Binding-site contacts:
Ligand atom O7 contacts residue ASN1061 of chain 1.B at 3.3 Å.
Ligand atom C5 contacts residue ASN1061 of chain 1.B at 3.7 Å.
Ligand atom C8 contacts residue SER698 of chain 1.B at 3.3 Å.
Ligand atom N2 contacts residue ASN1061 of chain 1.B at 2.9 Å (h-bond).
Ligand atom C8 contacts residue ASN1061 of chain 1.B at 4.4 Å.
Ligand atom C1 contacts residue ASN1061 of chain 1.B at 1.4 Å.
Ligand atom C4 contacts residue ASN1061 of chain 1.B at 4.2 Å.
Ligand atom C2 contacts residue ASN1061 of chain 1.B at 2.5 Å.
Ligand atom C7 contacts residue SER698 of chain 1.B at 4.2 Å.
Ligand atom C7 contacts residue ASN1061 of chain 1.B at 3.6 Å.
Ligand atom O5 contacts residue ASN1061 of chain 1.B at 2.4 Å (h-bond).
Ligand atom C3 contacts residue ASN1061 of chain 1.B at 3.8 Å.

Sequence of chain 1.B:
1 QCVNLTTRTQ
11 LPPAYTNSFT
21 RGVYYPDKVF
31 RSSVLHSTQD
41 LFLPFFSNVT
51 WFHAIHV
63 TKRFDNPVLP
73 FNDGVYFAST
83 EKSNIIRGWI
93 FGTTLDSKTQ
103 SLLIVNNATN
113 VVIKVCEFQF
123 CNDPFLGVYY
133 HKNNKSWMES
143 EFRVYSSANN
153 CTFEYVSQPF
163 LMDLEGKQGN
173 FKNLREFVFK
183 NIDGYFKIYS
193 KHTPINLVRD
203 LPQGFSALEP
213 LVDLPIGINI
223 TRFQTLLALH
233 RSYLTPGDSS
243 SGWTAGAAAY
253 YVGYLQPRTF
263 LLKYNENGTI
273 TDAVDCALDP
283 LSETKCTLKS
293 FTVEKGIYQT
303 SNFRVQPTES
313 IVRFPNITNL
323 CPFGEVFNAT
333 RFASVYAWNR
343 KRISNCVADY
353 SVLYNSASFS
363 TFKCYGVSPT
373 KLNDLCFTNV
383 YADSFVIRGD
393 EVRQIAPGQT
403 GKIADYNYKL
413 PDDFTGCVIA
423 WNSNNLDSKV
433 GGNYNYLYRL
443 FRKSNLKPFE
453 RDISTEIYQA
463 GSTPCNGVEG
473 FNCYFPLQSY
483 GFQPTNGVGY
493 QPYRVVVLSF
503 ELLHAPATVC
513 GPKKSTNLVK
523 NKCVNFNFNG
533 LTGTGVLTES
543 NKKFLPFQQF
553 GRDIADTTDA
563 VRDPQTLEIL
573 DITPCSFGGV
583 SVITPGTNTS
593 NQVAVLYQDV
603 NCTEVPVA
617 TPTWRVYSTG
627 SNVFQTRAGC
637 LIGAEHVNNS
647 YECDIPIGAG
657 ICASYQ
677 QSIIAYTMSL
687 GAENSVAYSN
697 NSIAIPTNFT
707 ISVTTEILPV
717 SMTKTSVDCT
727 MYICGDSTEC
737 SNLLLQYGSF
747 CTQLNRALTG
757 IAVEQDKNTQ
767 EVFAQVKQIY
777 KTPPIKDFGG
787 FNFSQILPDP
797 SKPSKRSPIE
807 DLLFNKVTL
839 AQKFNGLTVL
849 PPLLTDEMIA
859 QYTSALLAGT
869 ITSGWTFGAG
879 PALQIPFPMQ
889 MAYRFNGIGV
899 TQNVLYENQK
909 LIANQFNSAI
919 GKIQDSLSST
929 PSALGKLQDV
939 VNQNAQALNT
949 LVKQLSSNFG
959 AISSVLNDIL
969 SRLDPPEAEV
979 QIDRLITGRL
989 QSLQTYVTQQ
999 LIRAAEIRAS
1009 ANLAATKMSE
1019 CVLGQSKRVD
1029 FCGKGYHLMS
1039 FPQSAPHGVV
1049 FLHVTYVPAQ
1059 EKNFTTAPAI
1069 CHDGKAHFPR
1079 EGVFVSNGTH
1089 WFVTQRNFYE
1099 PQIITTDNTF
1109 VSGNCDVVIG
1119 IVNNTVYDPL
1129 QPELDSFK

The small molecule below binds the protein below.
Small molecule (SMILES): CC(=O)N[C@@H]1[C@@H](O)[C@H](O)[C@@H](CO)O[C@H]1O